Sequence of chain 30.C:
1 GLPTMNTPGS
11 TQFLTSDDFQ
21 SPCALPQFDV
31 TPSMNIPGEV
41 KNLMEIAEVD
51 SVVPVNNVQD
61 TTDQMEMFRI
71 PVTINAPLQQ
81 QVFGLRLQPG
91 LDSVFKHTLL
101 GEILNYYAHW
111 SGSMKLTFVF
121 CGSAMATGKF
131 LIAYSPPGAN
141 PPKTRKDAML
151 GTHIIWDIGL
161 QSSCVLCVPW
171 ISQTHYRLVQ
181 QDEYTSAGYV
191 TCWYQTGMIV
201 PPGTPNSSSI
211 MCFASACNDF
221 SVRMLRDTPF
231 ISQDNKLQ

Binding-site contacts:
Ligand atom C31 contacts residue LEU216 of chain 29.A at 3.4 Å (hydrophobic).
Ligand atom O1A contacts residue PHE121 of chain 29.A at 4.0 Å.
Ligand atom C6B contacts residue TYR146 of chain 29.A at 3.8 Å (hydrophobic).
Ligand atom C4A contacts residue ILE170 of chain 29.A at 3.9 Å (hydrophobic).
Ligand atom C5A contacts residue PRO168 of chain 29.A at 4.0 Å (hydrophobic).
Ligand atom C6B contacts residue ILE183 of chain 29.A at 3.6 Å (hydrophobic).
Ligand atom O1 contacts residue THR97 of chain 29.A at 3.4 Å (h-bond).
Ligand atom C5A contacts residue ILE144 of chain 29.A at 3.7 Å (hydrophobic).
Ligand atom N2 contacts residue W711 of chain 29.F at 2.9 Å.
Ligand atom C4A contacts residue LEU14 of chain 30.C at 4.0 Å (hydrophobic).
Ligand atom O1 contacts residue W711 of chain 29.F at 3.7 Å.
Ligand atom C5B contacts residue TYR146 of chain 29.A at 3.4 Å (hydrophobic).
Ligand atom C2A contacts residue TYR146 of chain 29.A at 3.7 Å (hydrophobic).
Ligand atom N3A contacts residue ALA24 of chain 29.C at 3.8 Å.
Ligand atom C31 contacts residue W711 of chain 29.F at 3.0 Å.
Ligand atom N3A contacts residue TYR146 of chain 29.A at 4.0 Å.
Ligand atom C2A contacts residue MET181 of chain 29.A at 3.7 Å (hydrophobic).
Ligand atom C5B contacts residue ILE183 of chain 29.A at 3.7 Å (hydrophobic).
Ligand atom C4B contacts residue TYR146 of chain 29.A at 3.7 Å (hydrophobic).
Ligand atom C3 contacts residue W711 of chain 29.F at 3.2 Å.
Ligand atom C3C contacts residue LEU216 of chain 29.A at 3.7 Å (hydrophobic).
Ligand atom C31 contacts residue ASN214 of chain 29.A at 3.3 Å.
Ligand atom O1B contacts residue ILE95 of chain 29.A at 3.6 Å.
Ligand atom C4 contacts residue TYR192 of chain 29.A at 3.5 Å (hydrophobic).
Ligand atom C1B contacts residue ILE183 of chain 29.A at 4.0 Å (hydrophobic).
Ligand atom C3C contacts residue TYR192 of chain 29.A at 4.0 Å (hydrophobic).
Ligand atom C6C contacts residue ILE186 of chain 29.A at 3.9 Å (hydrophobic).
Ligand atom C4A contacts residue MET181 of chain 29.A at 3.6 Å (hydrophobic).
Ligand atom N3A contacts residue MET181 of chain 29.A at 3.3 Å.
Ligand atom C5A contacts residue ILE170 of chain 29.A at 3.8 Å (hydrophobic).
Ligand atom C4B contacts residue ILE183 of chain 29.A at 4.0 Å (hydrophobic).
Ligand atom C2B contacts residue ILE219 of chain 29.A at 3.8 Å (hydrophobic).
Ligand atom C4C contacts residue MET117 of chain 29.A at 3.9 Å (hydrophobic).
Ligand atom C3B contacts residue ILE219 of chain 29.A at 3.8 Å (hydrophobic).
Ligand atom C1C contacts residue THR97 of chain 29.A at 3.9 Å.
Ligand atom C2C contacts residue LEU216 of chain 29.A at 3.7 Å (hydrophobic).
Ligand atom C2C contacts residue THR97 of chain 29.A at 3.9 Å.
Ligand atom C1C contacts residue PHE115 of chain 29.A at 3.9 Å (hydrophobic).
Ligand atom N2 contacts residue THR97 of chain 29.A at 3.7 Å.
Ligand atom C4A contacts residue ALA24 of chain 29.C at 4.0 Å (hydrophobic).

Sequence of chain 29.C:
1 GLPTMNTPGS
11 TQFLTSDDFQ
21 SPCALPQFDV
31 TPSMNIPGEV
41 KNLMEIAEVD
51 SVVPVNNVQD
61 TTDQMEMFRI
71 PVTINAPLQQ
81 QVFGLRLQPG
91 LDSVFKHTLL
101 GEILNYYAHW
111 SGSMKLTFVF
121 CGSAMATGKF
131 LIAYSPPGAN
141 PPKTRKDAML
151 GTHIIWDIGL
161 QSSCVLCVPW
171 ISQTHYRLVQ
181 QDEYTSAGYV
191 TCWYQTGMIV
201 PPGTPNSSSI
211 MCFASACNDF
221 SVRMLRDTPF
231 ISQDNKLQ

Sequence of chain 29.A:
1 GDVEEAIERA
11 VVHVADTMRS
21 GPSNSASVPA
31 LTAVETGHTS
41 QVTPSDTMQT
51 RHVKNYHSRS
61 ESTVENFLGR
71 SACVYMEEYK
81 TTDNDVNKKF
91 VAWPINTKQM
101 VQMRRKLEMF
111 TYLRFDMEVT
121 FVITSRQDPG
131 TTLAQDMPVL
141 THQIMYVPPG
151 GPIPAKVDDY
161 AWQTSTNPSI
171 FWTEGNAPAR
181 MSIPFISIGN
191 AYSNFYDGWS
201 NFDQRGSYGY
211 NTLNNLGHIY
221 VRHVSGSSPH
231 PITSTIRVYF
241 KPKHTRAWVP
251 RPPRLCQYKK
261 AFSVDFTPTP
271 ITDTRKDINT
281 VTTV

A protein and the small-molecule ligand that binds it are described below.
Small molecule (SMILES): Cc1cc(CCCCCCCOc2ccc(C3=NCCO3)cc2)on1